The protein below binds the small molecule below.
Small molecule (SMILES): O=C[C@H](O)COP(=O)(O)O

Binding-site contacts:
Ligand atom O3P contacts residue THR285 of chain 1.A at 2.6 Å (h-bond).
Ligand atom C3 contacts residue TYR155 of chain 1.A at 4.0 Å (hydrophobic).
Ligand atom O4P contacts residue ARG437 of chain 1.A at 3.6 Å (salt-bridge).
Ligand atom O2P contacts residue ARG103 of chain 1.A at 4.0 Å.
Ligand atom O4P contacts residue GLY438 of chain 1.A at 3.9 Å.
Ligand atom C2 contacts residue TYR155 of chain 1.A at 3.7 Å (hydrophobic).
Ligand atom C1 contacts residue ARG283 of chain 1.A at 4.2 Å.
Ligand atom O1 contacts residue CYS284 of chain 1.A at 2.8 Å (h-bond).
Ligand atom O2P contacts residue ARG283 of chain 1.A at 3.5 Å (salt-bridge).
Ligand atom P contacts residue ARG437 of chain 1.A at 3.6 Å.
Ligand atom C2 contacts residue ARG437 of chain 1.A at 4.0 Å.
Ligand atom O2 contacts residue CYS284 of chain 1.A at 3.0 Å (h-bond).
Ligand atom O2P contacts residue TYR155 of chain 1.A at 2.5 Å (h-bond).
Ligand atom O2 contacts residue PHE444 of chain 1.A at 4.1 Å.
Ligand atom O1 contacts residue ARG283 of chain 1.A at 3.9 Å.
Ligand atom C3 contacts residue CYS284 of chain 1.A at 3.2 Å (hydrophobic).
Ligand atom O2 contacts residue LEU159 of chain 1.A at 4.2 Å.
Ligand atom O1P contacts residue TYR155 of chain 1.A at 3.8 Å.
Ligand atom P contacts residue ARG283 of chain 1.A at 3.8 Å.
Ligand atom C2 contacts residue LEU159 of chain 1.A at 4.3 Å (hydrophobic).
Ligand atom O2 contacts residue ARG437 of chain 1.A at 2.9 Å (salt-bridge).
Ligand atom P contacts residue ARG103 of chain 1.A at 4.0 Å.
Ligand atom P contacts residue TYR155 of chain 1.A at 3.8 Å.
Ligand atom O4P contacts residue ARG103 of chain 1.A at 2.9 Å (salt-bridge).
Ligand atom O3P contacts residue ARG283 of chain 1.A at 2.7 Å (salt-bridge).
Ligand atom P contacts residue THR285 of chain 1.A at 3.6 Å.
Ligand atom C3 contacts residue ARG437 of chain 1.A at 4.2 Å.
Ligand atom O1 contacts residue TYR155 of chain 1.A at 4.2 Å.
Ligand atom C1 contacts residue THR285 of chain 1.A at 4.1 Å.
Ligand atom C1 contacts residue ASN154 of chain 1.A at 4.1 Å.
Ligand atom C2 contacts residue CYS284 of chain 1.A at 2.8 Å (hydrophobic).
Ligand atom C1 contacts residue CYS284 of chain 1.A at 1.9 Å (hydrophobic).
Ligand atom O3P contacts residue GLN436 of chain 1.A at 3.4 Å.
Ligand atom O3P contacts residue ARG437 of chain 1.A at 3.0 Å (salt-bridge).
Ligand atom O2P contacts residue ARG437 of chain 1.A at 4.1 Å.
Ligand atom O1 contacts residue ASN154 of chain 1.A at 2.9 Å (h-bond).
Ligand atom O2P contacts residue THR285 of chain 1.A at 4.2 Å.
Ligand atom O1P contacts residue ARG437 of chain 1.A at 3.0 Å (salt-bridge).
Ligand atom C3 contacts residue THR285 of chain 1.A at 3.0 Å.
Ligand atom O1P contacts residue THR285 of chain 1.A at 3.8 Å.

Sequence of chain 1.A:
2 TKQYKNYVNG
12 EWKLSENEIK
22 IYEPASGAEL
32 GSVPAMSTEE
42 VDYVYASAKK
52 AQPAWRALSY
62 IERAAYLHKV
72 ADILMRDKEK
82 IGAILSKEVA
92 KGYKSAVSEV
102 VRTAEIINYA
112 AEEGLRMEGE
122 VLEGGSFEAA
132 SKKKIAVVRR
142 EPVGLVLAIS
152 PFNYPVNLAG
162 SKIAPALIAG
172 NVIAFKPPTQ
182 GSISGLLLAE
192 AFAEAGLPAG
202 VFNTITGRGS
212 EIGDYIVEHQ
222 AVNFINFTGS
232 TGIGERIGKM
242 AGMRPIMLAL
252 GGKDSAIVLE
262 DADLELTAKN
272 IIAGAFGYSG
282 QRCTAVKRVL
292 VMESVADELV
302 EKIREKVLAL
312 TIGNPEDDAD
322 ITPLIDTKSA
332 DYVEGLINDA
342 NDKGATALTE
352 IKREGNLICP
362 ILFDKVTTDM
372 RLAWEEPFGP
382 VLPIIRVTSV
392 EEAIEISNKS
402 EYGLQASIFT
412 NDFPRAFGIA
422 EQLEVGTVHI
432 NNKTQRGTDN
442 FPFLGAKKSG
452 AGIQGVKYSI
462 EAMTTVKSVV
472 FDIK